This protein binds this small molecule.
Small molecule (SMILES): CC(=O)N[C@@H]1[C@@H](O)[C@H](O)[C@@H](CO)O[C@H]1O

Binding-site contacts:
Ligand atom O7 contacts residue ASN80 of chain 1.A at 3.2 Å (h-bond).
Ligand atom C5 contacts residue ASN80 of chain 1.A at 3.7 Å.
Ligand atom C1 contacts residue ASN80 of chain 1.A at 1.5 Å.
Ligand atom O5 contacts residue ASN80 of chain 1.A at 2.4 Å (h-bond).
Ligand atom C1 contacts residue TYR47 of chain 1.A at 3.9 Å (hydrophobic).
Ligand atom C7 contacts residue THR48 of chain 1.A at 4.4 Å.
Ligand atom C4 contacts residue ASN80 of chain 1.A at 4.3 Å.
Ligand atom C8 contacts residue ASN49 of chain 1.A at 4.0 Å.
Ligand atom C3 contacts residue ASN80 of chain 1.A at 3.8 Å.
Ligand atom C8 contacts residue THR48 of chain 1.A at 3.3 Å.
Ligand atom C3 contacts residue TYR47 of chain 1.A at 4.4 Å (hydrophobic).
Ligand atom N2 contacts residue ASN80 of chain 1.A at 2.9 Å (h-bond).
Ligand atom C2 contacts residue ASN80 of chain 1.A at 2.5 Å.
Ligand atom C5 contacts residue TYR47 of chain 1.A at 4.3 Å (hydrophobic).
Ligand atom C8 contacts residue ASN80 of chain 1.A at 3.9 Å.
Ligand atom C2 contacts residue TYR47 of chain 1.A at 4.3 Å (hydrophobic).
Ligand atom C7 contacts residue ASN80 of chain 1.A at 3.3 Å.
Ligand atom N2 contacts residue TYR47 of chain 1.A at 3.7 Å.

Sequence of chain 1.A:
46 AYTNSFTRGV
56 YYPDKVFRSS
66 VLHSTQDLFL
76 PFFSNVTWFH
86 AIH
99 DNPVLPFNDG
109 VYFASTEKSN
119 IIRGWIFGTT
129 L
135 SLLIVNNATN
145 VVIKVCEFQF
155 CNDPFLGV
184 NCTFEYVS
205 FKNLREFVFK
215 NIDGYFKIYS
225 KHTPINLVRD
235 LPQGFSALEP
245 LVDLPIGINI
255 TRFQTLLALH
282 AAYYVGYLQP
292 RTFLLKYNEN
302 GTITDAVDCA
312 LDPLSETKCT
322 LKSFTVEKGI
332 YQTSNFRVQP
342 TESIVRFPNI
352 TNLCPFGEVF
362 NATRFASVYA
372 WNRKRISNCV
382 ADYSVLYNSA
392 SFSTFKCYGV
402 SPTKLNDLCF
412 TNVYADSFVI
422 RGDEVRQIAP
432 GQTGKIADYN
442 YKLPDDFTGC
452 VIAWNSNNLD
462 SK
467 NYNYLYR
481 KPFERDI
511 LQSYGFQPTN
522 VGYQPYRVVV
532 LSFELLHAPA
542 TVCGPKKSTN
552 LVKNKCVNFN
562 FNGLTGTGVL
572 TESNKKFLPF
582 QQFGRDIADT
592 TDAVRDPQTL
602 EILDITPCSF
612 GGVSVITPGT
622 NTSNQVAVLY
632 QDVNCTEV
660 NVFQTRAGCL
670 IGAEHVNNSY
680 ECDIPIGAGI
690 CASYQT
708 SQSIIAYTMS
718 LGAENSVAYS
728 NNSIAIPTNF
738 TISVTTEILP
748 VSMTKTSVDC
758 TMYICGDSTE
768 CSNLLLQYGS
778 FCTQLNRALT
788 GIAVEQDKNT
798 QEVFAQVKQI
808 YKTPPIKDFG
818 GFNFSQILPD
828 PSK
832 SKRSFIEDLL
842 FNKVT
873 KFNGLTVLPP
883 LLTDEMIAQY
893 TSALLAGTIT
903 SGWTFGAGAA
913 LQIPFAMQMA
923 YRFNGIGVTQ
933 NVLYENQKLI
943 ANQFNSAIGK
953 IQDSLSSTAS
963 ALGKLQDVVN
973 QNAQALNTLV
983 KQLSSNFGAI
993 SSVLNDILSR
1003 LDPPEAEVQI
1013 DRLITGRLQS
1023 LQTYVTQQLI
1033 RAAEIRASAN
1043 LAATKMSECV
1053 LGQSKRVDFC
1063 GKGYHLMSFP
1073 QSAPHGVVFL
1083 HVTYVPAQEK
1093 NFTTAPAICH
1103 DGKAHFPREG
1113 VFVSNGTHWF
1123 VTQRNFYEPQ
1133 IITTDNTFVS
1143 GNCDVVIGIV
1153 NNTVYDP